Binding-site contacts:
Ligand atom CM3 contacts residue TYR190 of chain 15.A at 3.6 Å (hydrophobic).
Ligand atom N1A contacts residue MET124 of chain 15.A at 3.6 Å.
Ligand atom C4 contacts residue LEU100 of chain 15.A at 3.9 Å (hydrophobic).
Ligand atom N4A contacts residue PHE179 of chain 15.A at 3.5 Å.
Ligand atom C4 contacts residue TYR190 of chain 15.A at 3.7 Å (hydrophobic).
Ligand atom CM4 contacts residue VAL168 of chain 15.A at 3.9 Å (hydrophobic).
Ligand atom C6B contacts residue LEU181 of chain 15.A at 3.5 Å (hydrophobic).
Ligand atom CM4 contacts residue ALA166 of chain 15.A at 3.1 Å (hydrophobic).
Ligand atom CM2 contacts residue ILE77 of chain 15.A at 3.8 Å (hydrophobic).
Ligand atom C1C contacts residue MET214 of chain 15.A at 3.2 Å (hydrophobic).
Ligand atom C2A contacts residue LEU217 of chain 15.A at 4.0 Å (hydrophobic).
Ligand atom N5A contacts residue PHE179 of chain 15.A at 3.3 Å.
Ligand atom C1B contacts residue ILE98 of chain 15.A at 3.7 Å (hydrophobic).
Ligand atom N5A contacts residue LEU217 of chain 15.A at 3.6 Å.
Ligand atom O1B contacts residue ILE98 of chain 15.A at 3.2 Å.
Ligand atom CM6 contacts residue LEU184 of chain 15.A at 3.7 Å (hydrophobic).
Ligand atom N5A contacts residue MET124 of chain 15.A at 3.9 Å.
Ligand atom CM6 contacts residue LEU181 of chain 15.A at 3.8 Å (hydrophobic).
Ligand atom C6B contacts residue ILE98 of chain 15.A at 3.8 Å (hydrophobic).
Ligand atom O1 contacts residue MET214 of chain 15.A at 3.2 Å.
Ligand atom C5B contacts residue LEU181 of chain 15.A at 3.6 Å (hydrophobic).
Ligand atom C2B contacts residue ILE122 of chain 15.A at 4.0 Å (hydrophobic).
Ligand atom N3A contacts residue TYR144 of chain 15.A at 3.2 Å.
Ligand atom CM2 contacts residue ILE122 of chain 15.A at 3.8 Å (hydrophobic).
Ligand atom CM4 contacts residue TYR142 of chain 15.A at 3.7 Å (hydrophobic).
Ligand atom C2A contacts residue PHE179 of chain 15.A at 3.5 Å (hydrophobic).
Ligand atom N1A contacts residue PHE179 of chain 15.A at 3.3 Å.
Ligand atom N4A contacts residue TYR144 of chain 15.A at 3.7 Å.
Ligand atom N1A contacts residue LEU217 of chain 15.A at 3.3 Å.
Ligand atom CM4 contacts residue TYR144 of chain 15.A at 3.8 Å (hydrophobic).
Ligand atom N2 contacts residue MET214 of chain 15.A at 3.8 Å.
Ligand atom C3 contacts residue LEU100 of chain 15.A at 3.8 Å (hydrophobic).
Ligand atom CM6 contacts residue TYR144 of chain 15.A at 3.7 Å (hydrophobic).
Ligand atom C5B contacts residue TYR144 of chain 15.A at 3.8 Å (hydrophobic).
Ligand atom O1 contacts residue LEU100 of chain 15.A at 3.7 Å.
Ligand atom N3A contacts residue PHE179 of chain 15.A at 3.7 Å.
Ligand atom C5 contacts residue MET214 of chain 15.A at 3.4 Å (hydrophobic).
Ligand atom N2 contacts residue LEU100 of chain 15.A at 3.8 Å.
Ligand atom C1B contacts residue LEU181 of chain 15.A at 4.0 Å (hydrophobic).
Ligand atom C4 contacts residue MET214 of chain 15.A at 3.7 Å (hydrophobic).

Sequence of chain 15.A:
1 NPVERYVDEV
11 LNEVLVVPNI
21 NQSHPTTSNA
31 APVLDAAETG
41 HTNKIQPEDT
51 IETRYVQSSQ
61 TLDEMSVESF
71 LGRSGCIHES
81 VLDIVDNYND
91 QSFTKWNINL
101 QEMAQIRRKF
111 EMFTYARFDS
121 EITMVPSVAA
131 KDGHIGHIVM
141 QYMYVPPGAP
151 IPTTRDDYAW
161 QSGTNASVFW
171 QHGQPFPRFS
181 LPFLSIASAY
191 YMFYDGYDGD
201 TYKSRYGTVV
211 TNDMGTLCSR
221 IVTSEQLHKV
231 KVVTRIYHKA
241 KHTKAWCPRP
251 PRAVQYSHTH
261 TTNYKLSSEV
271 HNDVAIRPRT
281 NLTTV

A protein and the small-molecule ligand that binds it are described below.
Small molecule (SMILES): Cc1cc(CCCOc2c(C)cc(-c3nnn(C)n3)cc2C)on1